A small-molecule ligand and the protein it binds are described below.
Small molecule (SMILES): CC(=O)N[C@H]1[C@H](OC2[C@@H](CO)OC[C@H](NC(C)=O)[C@H]2O)O[C@H](CO)C(=O)[C@@H]1O

Binding-site contacts:
Ligand atom C5 contacts residue LEU374 of chain 1.D at 3.5 Å (hydrophobic).
Ligand atom N2 contacts residue SER312 of chain 1.D at 4.1 Å.
Ligand atom C1 contacts residue ASN120 of chain 1.C at 1.8 Å.
Ligand atom C8 contacts residue SER15 of chain 1.D at 3.9 Å.
Ligand atom C3 contacts residue ASN313 of chain 1.D at 3.4 Å.
Ligand atom C7 contacts residue ASN120 of chain 1.C at 3.0 Å.
Ligand atom C3 contacts residue BMA1 of chain 1.IA at 3.6 Å.
Ligand atom O3 contacts residue BMA1 of chain 1.IA at 3.0 Å.
Ligand atom O5 contacts residue SER376 of chain 1.D at 3.5 Å (h-bond).
Ligand atom C2 contacts residue ASN120 of chain 1.C at 2.5 Å.
Ligand atom C1 contacts residue SER376 of chain 1.D at 4.1 Å.
Ligand atom O4 contacts residue BMA1 of chain 1.IA at 2.1 Å.
Ligand atom N2 contacts residue ASN120 of chain 1.C at 2.3 Å (h-bond).
Ligand atom O3 contacts residue ASN313 of chain 1.D at 3.0 Å (h-bond).
Ligand atom C8 contacts residue ASN14 of chain 1.D at 3.7 Å.
Ligand atom C6 contacts residue SER376 of chain 1.D at 3.4 Å.
Ligand atom O6 contacts residue GLN314 of chain 1.D at 4.2 Å.
Ligand atom N2 contacts residue ASN313 of chain 1.D at 3.0 Å (h-bond).
Ligand atom C8 contacts residue ASN313 of chain 1.D at 3.9 Å.
Ligand atom C5 contacts residue SER376 of chain 1.D at 4.1 Å.
Ligand atom C4 contacts residue BMA1 of chain 1.IA at 3.1 Å.
Ligand atom O3 contacts residue SER312 of chain 1.D at 3.0 Å.
Ligand atom O5 contacts residue ASN120 of chain 1.C at 3.0 Å (h-bond).
Ligand atom O4 contacts residue ASN313 of chain 1.D at 3.7 Å.
Ligand atom O6 contacts residue ASN313 of chain 1.D at 3.9 Å.
Ligand atom C7 contacts residue ASN313 of chain 1.D at 4.0 Å.
Ligand atom O6 contacts residue SER376 of chain 1.D at 2.9 Å (h-bond).
Ligand atom C5 contacts residue GLY375 of chain 1.D at 3.7 Å.
Ligand atom C8 contacts residue ASN120 of chain 1.C at 3.8 Å.
Ligand atom C8 contacts residue ASN119 of chain 1.C at 4.2 Å.
Ligand atom C4 contacts residue ASN313 of chain 1.D at 3.7 Å.
Ligand atom C3 contacts residue SER312 of chain 1.D at 4.2 Å.
Ligand atom C2 contacts residue ASN313 of chain 1.D at 3.8 Å.
Ligand atom O7 contacts residue ASN120 of chain 1.C at 3.5 Å (h-bond).
Ligand atom C3 contacts residue ASN120 of chain 1.C at 3.5 Å.
Ligand atom C1 contacts residue GLY375 of chain 1.D at 3.8 Å.
Ligand atom C4 contacts residue ASN120 of chain 1.C at 4.0 Å.
Ligand atom C5 contacts residue ASN120 of chain 1.C at 3.7 Å.
Ligand atom C6 contacts residue LEU374 of chain 1.D at 3.3 Å (hydrophobic).
Ligand atom O5 contacts residue GLY375 of chain 1.D at 3.6 Å.

Sequence of chain 1.C:
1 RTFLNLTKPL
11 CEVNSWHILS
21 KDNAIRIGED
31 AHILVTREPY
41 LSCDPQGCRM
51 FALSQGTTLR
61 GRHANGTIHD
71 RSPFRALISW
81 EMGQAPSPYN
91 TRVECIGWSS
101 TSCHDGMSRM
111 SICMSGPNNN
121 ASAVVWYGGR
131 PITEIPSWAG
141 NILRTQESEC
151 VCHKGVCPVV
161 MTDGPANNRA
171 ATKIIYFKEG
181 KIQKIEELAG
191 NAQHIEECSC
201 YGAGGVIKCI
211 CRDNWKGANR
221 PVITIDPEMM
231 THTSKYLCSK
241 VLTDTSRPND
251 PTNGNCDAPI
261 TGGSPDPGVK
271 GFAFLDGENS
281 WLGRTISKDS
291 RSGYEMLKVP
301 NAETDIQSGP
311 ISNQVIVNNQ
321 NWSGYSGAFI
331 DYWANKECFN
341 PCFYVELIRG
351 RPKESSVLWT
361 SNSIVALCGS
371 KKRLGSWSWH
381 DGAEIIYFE

Sequence of chain 1.D:
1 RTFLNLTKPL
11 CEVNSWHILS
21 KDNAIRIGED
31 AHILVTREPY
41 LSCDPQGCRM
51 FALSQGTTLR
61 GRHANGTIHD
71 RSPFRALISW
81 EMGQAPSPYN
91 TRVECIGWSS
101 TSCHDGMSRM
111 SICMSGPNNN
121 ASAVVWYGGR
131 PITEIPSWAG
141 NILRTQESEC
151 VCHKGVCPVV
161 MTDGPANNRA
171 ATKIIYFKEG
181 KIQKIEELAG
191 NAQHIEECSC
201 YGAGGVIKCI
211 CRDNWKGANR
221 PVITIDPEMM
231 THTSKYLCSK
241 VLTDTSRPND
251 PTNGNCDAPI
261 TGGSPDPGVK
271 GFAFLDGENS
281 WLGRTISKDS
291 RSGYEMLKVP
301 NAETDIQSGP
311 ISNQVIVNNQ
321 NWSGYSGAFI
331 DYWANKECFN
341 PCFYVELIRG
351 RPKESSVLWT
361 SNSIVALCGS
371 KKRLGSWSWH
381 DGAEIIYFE